A small-molecule ligand and the protein it binds are described below.
Small molecule (SMILES): CC(=O)N[C@@H]1[C@@H](O)[C@H](O)[C@@H](CO)O[C@H]1O

Binding-site contacts:
Ligand atom C7 contacts residue ASN48 of chain 1.G at 3.5 Å.
Ligand atom C2 contacts residue ASN48 of chain 1.G at 2.4 Å.
Ligand atom C4 contacts residue ASN48 of chain 1.G at 4.2 Å.
Ligand atom C1 contacts residue ASN48 of chain 1.G at 1.4 Å.
Ligand atom C8 contacts residue PHE46 of chain 1.G at 4.2 Å (hydrophobic).
Ligand atom O6 contacts residue TYR15 of chain 1.G at 4.5 Å.
Ligand atom O5 contacts residue ASN48 of chain 1.G at 2.4 Å (h-bond).
Ligand atom N2 contacts residue ASN48 of chain 1.G at 2.9 Å (h-bond).
Ligand atom O7 contacts residue ASN48 of chain 1.G at 3.8 Å.
Ligand atom C5 contacts residue ASN48 of chain 1.G at 3.7 Å.
Ligand atom C3 contacts residue ASN48 of chain 1.G at 3.8 Å.

Sequence of chain 1.G:
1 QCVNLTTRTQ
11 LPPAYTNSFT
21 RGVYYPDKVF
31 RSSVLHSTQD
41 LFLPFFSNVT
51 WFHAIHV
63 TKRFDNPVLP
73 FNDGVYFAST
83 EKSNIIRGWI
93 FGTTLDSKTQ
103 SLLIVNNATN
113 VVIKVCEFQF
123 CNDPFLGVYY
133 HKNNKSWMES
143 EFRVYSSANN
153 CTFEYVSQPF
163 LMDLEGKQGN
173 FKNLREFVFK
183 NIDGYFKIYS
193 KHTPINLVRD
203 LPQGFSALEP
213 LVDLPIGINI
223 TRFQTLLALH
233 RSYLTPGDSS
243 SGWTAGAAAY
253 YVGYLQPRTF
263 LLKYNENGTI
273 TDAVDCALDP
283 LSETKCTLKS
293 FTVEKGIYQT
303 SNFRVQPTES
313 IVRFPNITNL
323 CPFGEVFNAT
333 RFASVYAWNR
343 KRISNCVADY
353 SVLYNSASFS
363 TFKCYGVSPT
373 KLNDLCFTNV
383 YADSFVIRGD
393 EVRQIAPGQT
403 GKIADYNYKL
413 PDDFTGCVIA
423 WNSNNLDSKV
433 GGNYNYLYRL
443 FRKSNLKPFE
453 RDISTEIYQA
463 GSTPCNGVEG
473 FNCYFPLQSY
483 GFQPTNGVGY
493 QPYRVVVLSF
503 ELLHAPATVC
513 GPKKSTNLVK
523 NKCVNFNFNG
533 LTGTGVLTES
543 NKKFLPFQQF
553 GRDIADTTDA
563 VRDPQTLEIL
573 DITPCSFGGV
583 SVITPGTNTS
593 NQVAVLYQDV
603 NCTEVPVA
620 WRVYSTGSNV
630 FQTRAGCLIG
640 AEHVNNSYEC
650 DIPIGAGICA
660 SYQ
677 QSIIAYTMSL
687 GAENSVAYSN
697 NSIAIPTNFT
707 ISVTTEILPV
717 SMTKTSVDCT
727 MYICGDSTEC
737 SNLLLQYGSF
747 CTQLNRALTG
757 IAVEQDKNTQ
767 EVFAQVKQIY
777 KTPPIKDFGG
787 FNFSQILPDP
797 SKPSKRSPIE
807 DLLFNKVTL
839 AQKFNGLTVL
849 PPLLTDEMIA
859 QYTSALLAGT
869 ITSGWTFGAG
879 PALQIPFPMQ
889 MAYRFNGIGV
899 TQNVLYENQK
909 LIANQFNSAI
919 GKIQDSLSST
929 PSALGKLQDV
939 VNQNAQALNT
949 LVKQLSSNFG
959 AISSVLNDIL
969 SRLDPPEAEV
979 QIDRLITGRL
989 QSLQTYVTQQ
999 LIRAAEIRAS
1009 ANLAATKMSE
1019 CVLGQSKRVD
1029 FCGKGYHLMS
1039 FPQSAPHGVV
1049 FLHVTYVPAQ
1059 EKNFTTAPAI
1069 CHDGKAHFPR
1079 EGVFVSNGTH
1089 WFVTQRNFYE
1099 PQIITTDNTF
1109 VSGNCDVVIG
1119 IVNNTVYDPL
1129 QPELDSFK